This protein binds this small molecule.
Small molecule (SMILES): Cc1cn([C@H]2C[C@H](O[P](=O)(O)OC[C@H]3O[C@@H](n4ccc(N)nc4=O)C[C@@H]3O[P](=O)(O)OC[C@H]3O[C@@H](n4cnc5c(=O)nc(N)[nH]c54)C[C@@H]3O[P](=O)(O)OC[C@H]3O[C@@H](n4cnc5c(=O)nc(N)[nH]c54)C[C@@H]3O[P](=O)(O)OC[C@H]3O[C@@H](n4ccc(N)nc4=O)C[C@@H]3O[P](=O)(O)OC[C@H]3O[C@@H](n4cc(C)c(=O)[nH]c4=O)C[C@@H]3O[P](=O)(O)OC[C@H]3O[C@@H](n4cnc5c(=O)nc(N)[nH]c54)C[C@@H]3O)[C@@H](COP(=O)=O)O2)c(=O)[nH]c1=O

Binding-site contacts:
Ligand atom OP2 contacts residue ASN46 of chain 1.G at 3.4 Å (h-bond).
Ligand atom O2 contacts residue C2 of chain 1.I at 3.1 Å (h-bond).
Ligand atom OP1 contacts residue LYS30 of chain 1.G at 3.1 Å (salt-bridge).
Ligand atom C2' contacts residue HIS69 of chain 1.G at 3.4 Å.
Ligand atom OP2 contacts residue TYR64 of chain 1.G at 3.1 Å (h-bond).
Ligand atom N2 contacts residue C2 of chain 1.I at 2.8 Å (h-bond).
Ligand atom C2' contacts residue ARG32 of chain 1.G at 3.4 Å.
Ligand atom C6 contacts residue G4 of chain 1.I at 3.3 Å.
Ligand atom N2 contacts residue C3 of chain 1.I at 2.8 Å (h-bond).
Ligand atom N1 contacts residue C3 of chain 1.I at 2.9 Å (h-bond).
Ligand atom O5' contacts residue ARG32 of chain 1.G at 3.2 Å (salt-bridge).
Ligand atom C5 contacts residue TRP51 of chain 1.G at 3.5 Å (hydrophobic).
Ligand atom OP2 contacts residue LYS30 of chain 1.G at 2.7 Å (salt-bridge).
Ligand atom C4 contacts residue GTP1 of chain 1.I at 3.5 Å.
Ligand atom C5 contacts residue LYS47 of chain 1.G at 3.3 Å.
Ligand atom P contacts residue LYS30 of chain 1.G at 3.2 Å.
Ligand atom O4 contacts residue TYR53 of chain 1.G at 3.2 Å.
Ligand atom N3 contacts residue A5 of chain 1.I at 3.1 Å (h-bond).
Ligand atom N4 contacts residue TRP51 of chain 1.G at 3.2 Å (h-bond).
Ligand atom O6 contacts residue C2 of chain 1.I at 2.9 Å (h-bond).
Ligand atom N1 contacts residue C2 of chain 1.I at 2.9 Å (h-bond).
Ligand atom OP2 contacts residue ARG32 of chain 1.G at 3.5 Å (salt-bridge).
Ligand atom O2 contacts residue A5 of chain 1.I at 3.3 Å.
Ligand atom N3 contacts residue TYR53 of chain 1.G at 3.3 Å.
Ligand atom O6 contacts residue G4 of chain 1.I at 2.8 Å (h-bond).
Ligand atom O2 contacts residue G4 of chain 1.I at 2.7 Å (h-bond).
Ligand atom O2 contacts residue GTP1 of chain 1.I at 2.6 Å (h-bond).
Ligand atom O6 contacts residue C3 of chain 1.I at 2.9 Å (h-bond).
Ligand atom N3 contacts residue GTP1 of chain 1.I at 2.8 Å (h-bond).
Ligand atom N3 contacts residue G4 of chain 1.I at 2.9 Å (h-bond).
Ligand atom N4 contacts residue G4 of chain 1.I at 2.9 Å (h-bond).
Ligand atom N1 contacts residue G4 of chain 1.I at 3.3 Å.
Ligand atom O4 contacts residue A5 of chain 1.I at 2.9 Å (h-bond).
Ligand atom O2 contacts residue GLN203 of chain 1.G at 2.2 Å (h-bond).
Ligand atom N3 contacts residue A5 of chain 1.I at 2.8 Å (h-bond).
Ligand atom C2 contacts residue GLN203 of chain 1.G at 3.4 Å.
Ligand atom C2 contacts residue GTP1 of chain 1.I at 3.4 Å.
Ligand atom N4 contacts residue GTP1 of chain 1.I at 2.8 Å (h-bond).
Ligand atom O2 contacts residue HIS62 of chain 1.G at 2.8 Å (h-bond).
Ligand atom C8 contacts residue HIS69 of chain 1.G at 3.2 Å.

Sequence of chain 1.G:
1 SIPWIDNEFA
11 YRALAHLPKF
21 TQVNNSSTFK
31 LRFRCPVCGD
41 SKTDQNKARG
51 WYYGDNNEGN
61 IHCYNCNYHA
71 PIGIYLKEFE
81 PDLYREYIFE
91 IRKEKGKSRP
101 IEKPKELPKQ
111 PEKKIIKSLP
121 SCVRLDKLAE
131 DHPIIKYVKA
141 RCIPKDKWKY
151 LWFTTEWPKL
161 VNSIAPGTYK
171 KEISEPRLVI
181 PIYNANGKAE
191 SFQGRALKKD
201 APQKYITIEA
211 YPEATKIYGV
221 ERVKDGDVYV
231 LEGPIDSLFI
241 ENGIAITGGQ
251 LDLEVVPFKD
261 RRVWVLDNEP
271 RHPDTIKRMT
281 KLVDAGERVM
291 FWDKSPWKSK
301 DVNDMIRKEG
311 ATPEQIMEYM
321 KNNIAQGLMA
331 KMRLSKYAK